The protein below binds the small molecule below.
Small molecule (SMILES): CC(C)Cn1c(=O)n(C)c(=O)c2nc[nH]c21

Binding-site contacts:
Ligand atom C10 contacts residue ALA233 of chain 1.A at 3.9 Å (hydrophobic).
Ligand atom N7 contacts residue MET282 of chain 1.A at 4.1 Å.
Ligand atom C11 contacts residue PHE286 of chain 1.A at 4.0 Å (hydrophobic).
Ligand atom O2 contacts residue LEU231 of chain 1.A at 3.4 Å.
Ligand atom N1 contacts residue PHE286 of chain 1.A at 3.4 Å.
Ligand atom O6 contacts residue GLN283 of chain 1.A at 2.9 Å (h-bond).
Ligand atom C8 contacts residue PHE286 of chain 1.A at 4.0 Å (hydrophobic).
Ligand atom O2 contacts residue ASP230 of chain 1.A at 4.1 Å.
Ligand atom C8 contacts residue GLN283 of chain 1.A at 3.6 Å.
Ligand atom C2 contacts residue LEU231 of chain 1.A at 4.2 Å (hydrophobic).
Ligand atom C4 contacts residue VAL248 of chain 1.A at 4.1 Å (hydrophobic).
Ligand atom C2 contacts residue PHE286 of chain 1.A at 3.4 Å (hydrophobic).
Ligand atom C13 contacts residue TYR78 of chain 1.A at 3.9 Å (hydrophobic).
Ligand atom O6 contacts residue PHE286 of chain 1.A at 3.7 Å.
Ligand atom O6 contacts residue ILE234 of chain 1.A at 3.7 Å.
Ligand atom N9 contacts residue PHE252 of chain 1.A at 3.8 Å.
Ligand atom C10 contacts residue PHE286 of chain 1.A at 4.0 Å (hydrophobic).
Ligand atom N7 contacts residue VAL248 of chain 1.A at 3.9 Å.
Ligand atom C6 contacts residue PHE286 of chain 1.A at 3.3 Å (hydrophobic).
Ligand atom C4 contacts residue PHE286 of chain 1.A at 3.7 Å (hydrophobic).
Ligand atom C8 contacts residue PHE252 of chain 1.A at 3.9 Å (hydrophobic).
Ligand atom N9 contacts residue VAL248 of chain 1.A at 4.1 Å.
Ligand atom C10 contacts residue LEU231 of chain 1.A at 3.8 Å (hydrophobic).
Ligand atom N9 contacts residue PHE286 of chain 1.A at 3.9 Å.
Ligand atom N7 contacts residue PHE286 of chain 1.A at 3.8 Å.
Ligand atom C6 contacts residue VAL248 of chain 1.A at 4.1 Å (hydrophobic).
Ligand atom O2 contacts residue PHE286 of chain 1.A at 3.8 Å.
Ligand atom N3 contacts residue PHE286 of chain 1.A at 3.5 Å.
Ligand atom C14 contacts residue PHE252 of chain 1.A at 4.0 Å (hydrophobic).
Ligand atom C6 contacts residue GLN283 of chain 1.A at 3.9 Å.
Ligand atom C5 contacts residue PHE286 of chain 1.A at 3.6 Å (hydrophobic).
Ligand atom C5 contacts residue GLN283 of chain 1.A at 3.8 Å.
Ligand atom C10 contacts residue ILE234 of chain 1.A at 4.1 Å (hydrophobic).
Ligand atom C12 contacts residue PHE252 of chain 1.A at 3.6 Å (hydrophobic).
Ligand atom C8 contacts residue MET282 of chain 1.A at 4.1 Å (hydrophobic).
Ligand atom C13 contacts residue HIS79 of chain 1.A at 4.0 Å.
Ligand atom N7 contacts residue GLN283 of chain 1.A at 2.7 Å (h-bond).
Ligand atom C14 contacts residue HIS79 of chain 1.A at 4.2 Å.
Ligand atom C5 contacts residue VAL248 of chain 1.A at 3.9 Å (hydrophobic).
Ligand atom C8 contacts residue VAL248 of chain 1.A at 3.9 Å (hydrophobic).

Sequence of chain 1.A:
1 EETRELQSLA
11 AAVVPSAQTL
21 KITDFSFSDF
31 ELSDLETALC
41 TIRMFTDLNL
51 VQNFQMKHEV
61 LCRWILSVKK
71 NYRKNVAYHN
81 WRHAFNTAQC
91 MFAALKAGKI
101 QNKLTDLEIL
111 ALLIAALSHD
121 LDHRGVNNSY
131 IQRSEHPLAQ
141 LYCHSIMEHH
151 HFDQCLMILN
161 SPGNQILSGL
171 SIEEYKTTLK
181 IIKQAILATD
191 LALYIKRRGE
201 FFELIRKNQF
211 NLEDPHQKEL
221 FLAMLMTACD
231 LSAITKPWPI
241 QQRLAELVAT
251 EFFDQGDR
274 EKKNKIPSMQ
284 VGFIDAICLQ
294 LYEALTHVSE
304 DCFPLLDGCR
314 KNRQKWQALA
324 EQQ